Sequence of chain 1.D:
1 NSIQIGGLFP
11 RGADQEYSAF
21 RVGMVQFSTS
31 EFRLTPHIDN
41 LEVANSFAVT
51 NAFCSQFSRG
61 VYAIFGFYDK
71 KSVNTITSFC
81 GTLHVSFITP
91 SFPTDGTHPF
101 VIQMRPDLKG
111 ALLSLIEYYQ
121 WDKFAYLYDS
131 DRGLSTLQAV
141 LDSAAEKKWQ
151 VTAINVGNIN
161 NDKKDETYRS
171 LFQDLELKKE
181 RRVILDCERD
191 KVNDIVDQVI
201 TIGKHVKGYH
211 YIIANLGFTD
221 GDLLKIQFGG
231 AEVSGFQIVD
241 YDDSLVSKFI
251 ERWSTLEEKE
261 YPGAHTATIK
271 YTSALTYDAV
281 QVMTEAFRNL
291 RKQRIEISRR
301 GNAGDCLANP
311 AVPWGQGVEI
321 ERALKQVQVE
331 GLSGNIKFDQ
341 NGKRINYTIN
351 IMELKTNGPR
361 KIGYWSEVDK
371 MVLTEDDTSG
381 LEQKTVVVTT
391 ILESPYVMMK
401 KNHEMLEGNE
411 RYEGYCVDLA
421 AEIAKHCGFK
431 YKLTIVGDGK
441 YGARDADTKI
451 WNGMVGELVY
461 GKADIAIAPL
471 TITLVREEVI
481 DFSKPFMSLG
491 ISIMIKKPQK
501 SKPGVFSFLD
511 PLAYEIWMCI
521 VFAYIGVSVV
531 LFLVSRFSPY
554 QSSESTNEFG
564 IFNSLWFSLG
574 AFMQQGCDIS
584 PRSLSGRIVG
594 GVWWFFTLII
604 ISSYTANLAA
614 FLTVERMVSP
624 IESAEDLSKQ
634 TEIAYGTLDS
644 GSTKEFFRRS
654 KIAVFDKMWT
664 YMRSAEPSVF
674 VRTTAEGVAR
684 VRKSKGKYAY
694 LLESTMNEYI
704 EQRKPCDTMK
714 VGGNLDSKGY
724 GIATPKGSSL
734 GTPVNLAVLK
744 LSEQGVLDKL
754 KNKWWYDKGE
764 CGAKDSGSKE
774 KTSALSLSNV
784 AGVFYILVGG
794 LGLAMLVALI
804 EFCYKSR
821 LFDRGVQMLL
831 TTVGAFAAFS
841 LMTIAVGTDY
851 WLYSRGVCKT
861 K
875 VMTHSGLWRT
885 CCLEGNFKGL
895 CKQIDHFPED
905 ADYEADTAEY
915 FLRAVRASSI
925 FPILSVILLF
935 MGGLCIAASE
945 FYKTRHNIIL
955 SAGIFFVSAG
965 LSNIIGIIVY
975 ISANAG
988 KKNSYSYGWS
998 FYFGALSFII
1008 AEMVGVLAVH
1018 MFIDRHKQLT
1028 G

Sequence of chain 1.A:
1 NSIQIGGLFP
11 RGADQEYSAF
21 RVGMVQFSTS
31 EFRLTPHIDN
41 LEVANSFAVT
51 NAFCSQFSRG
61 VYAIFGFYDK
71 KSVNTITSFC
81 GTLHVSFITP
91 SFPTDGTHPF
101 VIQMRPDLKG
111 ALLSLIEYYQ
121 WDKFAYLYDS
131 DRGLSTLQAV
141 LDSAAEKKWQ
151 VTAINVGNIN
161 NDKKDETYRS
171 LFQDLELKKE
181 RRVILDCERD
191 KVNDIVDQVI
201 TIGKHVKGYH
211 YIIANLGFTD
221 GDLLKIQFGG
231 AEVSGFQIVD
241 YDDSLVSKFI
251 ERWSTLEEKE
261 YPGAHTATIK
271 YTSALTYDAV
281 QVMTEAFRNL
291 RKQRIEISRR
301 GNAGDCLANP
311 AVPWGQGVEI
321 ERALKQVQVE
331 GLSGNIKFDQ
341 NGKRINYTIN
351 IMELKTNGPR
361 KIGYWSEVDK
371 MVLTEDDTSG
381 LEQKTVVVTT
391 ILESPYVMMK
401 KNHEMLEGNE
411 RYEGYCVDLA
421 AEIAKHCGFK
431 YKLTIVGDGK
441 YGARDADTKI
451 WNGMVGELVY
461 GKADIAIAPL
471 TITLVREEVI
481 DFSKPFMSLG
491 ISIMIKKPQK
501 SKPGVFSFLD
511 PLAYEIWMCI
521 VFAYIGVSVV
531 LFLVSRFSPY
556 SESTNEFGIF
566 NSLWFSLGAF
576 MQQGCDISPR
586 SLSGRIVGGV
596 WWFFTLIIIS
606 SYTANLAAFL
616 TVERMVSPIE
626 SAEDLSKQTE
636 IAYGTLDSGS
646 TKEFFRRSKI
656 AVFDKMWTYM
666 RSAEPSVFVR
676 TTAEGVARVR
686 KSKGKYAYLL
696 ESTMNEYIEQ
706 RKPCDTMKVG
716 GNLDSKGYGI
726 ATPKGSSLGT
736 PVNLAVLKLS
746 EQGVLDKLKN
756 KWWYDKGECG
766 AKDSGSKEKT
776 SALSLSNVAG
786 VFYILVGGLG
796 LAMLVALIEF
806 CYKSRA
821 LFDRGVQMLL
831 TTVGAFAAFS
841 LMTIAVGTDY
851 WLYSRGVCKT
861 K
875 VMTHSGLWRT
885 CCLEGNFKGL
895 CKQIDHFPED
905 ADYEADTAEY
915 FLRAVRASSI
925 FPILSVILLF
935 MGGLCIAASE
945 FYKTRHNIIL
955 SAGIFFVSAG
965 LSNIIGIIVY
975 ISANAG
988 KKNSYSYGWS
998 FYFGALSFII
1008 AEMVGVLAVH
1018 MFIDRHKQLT

Binding-site contacts:
Ligand atom O3 contacts residue MET487 of chain 1.A at 3.4 Å.
Ligand atom C11 contacts residue PHE486 of chain 1.A at 3.2 Å (hydrophobic).
Ligand atom N3 contacts residue LYS754 of chain 1.A at 3.9 Å.
Ligand atom C7 contacts residue ILE472 of chain 1.D at 3.7 Å (hydrophobic).
Ligand atom CL contacts residue ASP751 of chain 1.A at 3.1 Å.
Ligand atom C5 contacts residue ILE472 of chain 1.D at 3.7 Å (hydrophobic).
Ligand atom S2 contacts residue SER488 of chain 1.A at 3.8 Å.
Ligand atom O1 contacts residue SER488 of chain 1.A at 3.6 Å (h-bond).
Ligand atom O4 contacts residue LYS754 of chain 1.A at 3.0 Å (salt-bridge).
Ligand atom C13 contacts residue PHE486 of chain 1.A at 3.2 Å (hydrophobic).
Ligand atom C9 contacts residue PHE486 of chain 1.A at 3.2 Å (hydrophobic).
Ligand atom N2 contacts residue SER720 of chain 1.D at 3.8 Å.
Ligand atom C4 contacts residue GLY722 of chain 1.D at 3.7 Å.
Ligand atom C6 contacts residue SER745 of chain 1.A at 3.9 Å.
Ligand atom C12 contacts residue SER720 of chain 1.D at 3.6 Å.
Ligand atom C14 contacts residue PHE486 of chain 1.A at 3.3 Å (hydrophobic).
Ligand atom C7 contacts residue LEU742 of chain 1.A at 3.7 Å (hydrophobic).
Ligand atom N1 contacts residue PRO485 of chain 1.A at 2.5 Å (h-bond).
Ligand atom N2 contacts residue PRO485 of chain 1.A at 3.7 Å.
Ligand atom O3 contacts residue SER488 of chain 1.A at 2.5 Å (h-bond).
Ligand atom C8 contacts residue PRO485 of chain 1.A at 3.4 Å (hydrophobic).
Ligand atom O4 contacts residue MET487 of chain 1.A at 3.3 Å.
Ligand atom S1 contacts residue PRO485 of chain 1.A at 3.2 Å (h-bond).
Ligand atom C12 contacts residue PHE486 of chain 1.A at 3.2 Å (hydrophobic).
Ligand atom O2 contacts residue PHE486 of chain 1.A at 3.5 Å.
Ligand atom N3 contacts residue SER720 of chain 1.D at 2.9 Å (h-bond).
Ligand atom C11 contacts residue SER488 of chain 1.A at 3.7 Å.
Ligand atom C4 contacts residue ILE472 of chain 1.D at 3.5 Å (hydrophobic).
Ligand atom C11 contacts residue MET487 of chain 1.A at 3.7 Å (hydrophobic).
Ligand atom C12 contacts residue MET487 of chain 1.A at 3.9 Å (hydrophobic).
Ligand atom C10 contacts residue PHE486 of chain 1.A at 3.3 Å (hydrophobic).
Ligand atom C14 contacts residue SER720 of chain 1.D at 3.8 Å.
Ligand atom S2 contacts residue LYS754 of chain 1.A at 3.9 Å.
Ligand atom O2 contacts residue SER488 of chain 1.A at 3.4 Å (h-bond).
Ligand atom O2 contacts residue PRO485 of chain 1.A at 3.0 Å (h-bond).
Ligand atom C13 contacts residue SER720 of chain 1.D at 3.6 Å.
Ligand atom O2 contacts residue MET487 of chain 1.A at 3.5 Å (h-bond).
Ligand atom C4 contacts residue LYS721 of chain 1.D at 3.6 Å.
Ligand atom C3 contacts residue GLY722 of chain 1.D at 3.3 Å.
Ligand atom C11 contacts residue SER720 of chain 1.D at 3.8 Å.

This small molecule binds to this protein.
Small molecule (SMILES): NS(=O)(=O)c1cc2c(cc1Cl)N[C@H]([C@H]1C[C@H]3C=C[C@@H]1C3)NS2(=O)=O